Sequence of chain 57.B:
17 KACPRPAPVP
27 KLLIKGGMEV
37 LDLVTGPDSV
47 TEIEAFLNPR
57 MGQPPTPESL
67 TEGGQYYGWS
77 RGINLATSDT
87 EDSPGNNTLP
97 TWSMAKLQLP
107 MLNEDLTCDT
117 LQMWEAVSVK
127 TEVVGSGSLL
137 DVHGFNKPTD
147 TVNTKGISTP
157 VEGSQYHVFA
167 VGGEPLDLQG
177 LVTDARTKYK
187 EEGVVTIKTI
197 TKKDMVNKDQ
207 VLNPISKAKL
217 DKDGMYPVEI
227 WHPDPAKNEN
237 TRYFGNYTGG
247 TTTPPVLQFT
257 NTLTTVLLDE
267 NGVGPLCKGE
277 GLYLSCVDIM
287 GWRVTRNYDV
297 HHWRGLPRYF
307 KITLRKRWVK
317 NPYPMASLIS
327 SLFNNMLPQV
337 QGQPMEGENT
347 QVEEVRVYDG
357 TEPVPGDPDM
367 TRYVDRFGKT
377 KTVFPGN

Binding-site contacts:
Ligand atom C5 contacts residue TYR72 of chain 57.B at 3.9 Å (hydrophobic).
Ligand atom C3 contacts residue GLY78 of chain 57.B at 3.9 Å.
Ligand atom C11 contacts residue ASP85 of chain 57.C at 4.0 Å.
Ligand atom N5 contacts residue TYR72 of chain 57.B at 3.1 Å (h-bond).
Ligand atom C3 contacts residue GLY78 of chain 57.B at 4.1 Å.
Ligand atom C4 contacts residue GLY78 of chain 57.B at 3.6 Å.
Ligand atom O1A contacts residue TYR72 of chain 57.B at 3.4 Å.
Ligand atom O4 contacts residue GLY78 of chain 57.B at 3.0 Å.
Ligand atom O1B contacts residue TYR72 of chain 57.B at 4.2 Å.
Ligand atom C2 contacts residue GLY78 of chain 57.B at 4.1 Å.
Ligand atom C1 contacts residue ARG77 of chain 57.B at 3.4 Å.
Ligand atom O8 contacts residue TYR72 of chain 57.B at 3.4 Å (h-bond).
Ligand atom O4 contacts residue ASN80 of chain 57.B at 4.2 Å.
Ligand atom C3 contacts residue VAL296 of chain 57.B at 3.5 Å (hydrophobic).
Ligand atom C10 contacts residue TYR72 of chain 57.B at 4.1 Å (hydrophobic).
Ligand atom C3 contacts residue HIS298 of chain 57.B at 3.4 Å.
Ligand atom C1 contacts residue TYR72 of chain 57.B at 4.1 Å (hydrophobic).
Ligand atom O1A contacts residue ARG77 of chain 57.B at 2.9 Å (salt-bridge).
Ligand atom O3 contacts residue GLY78 of chain 57.B at 3.4 Å.
Ligand atom C6 contacts residue TYR72 of chain 57.B at 4.0 Å (hydrophobic).
Ligand atom O1B contacts residue ASN80 of chain 57.B at 4.3 Å.
Ligand atom C7 contacts residue TYR72 of chain 57.B at 4.3 Å (hydrophobic).
Ligand atom O4 contacts residue HIS298 of chain 57.B at 2.9 Å (h-bond).
Ligand atom O4 contacts residue VAL296 of chain 57.B at 4.0 Å.
Ligand atom O6 contacts residue ASN93 of chain 57.B at 3.2 Å (h-bond).
Ligand atom C5 contacts residue ASN93 of chain 57.B at 4.3 Å.
Ligand atom C4 contacts residue HIS298 of chain 57.B at 3.4 Å.
Ligand atom O4 contacts residue ILE79 of chain 57.B at 3.6 Å (h-bond).
Ligand atom O1A contacts residue GLY78 of chain 57.B at 4.0 Å.
Ligand atom C11 contacts residue TYR72 of chain 57.B at 4.0 Å (hydrophobic).
Ligand atom O4 contacts residue THR291 of chain 57.B at 3.1 Å.
Ligand atom C4 contacts residue TYR72 of chain 57.B at 4.1 Å (hydrophobic).
Ligand atom C3 contacts residue ARG77 of chain 57.B at 3.9 Å.
Ligand atom C8 contacts residue ARG77 of chain 57.B at 4.3 Å.
Ligand atom C4 contacts residue ARG77 of chain 57.B at 4.0 Å.
Ligand atom O3 contacts residue VAL296 of chain 57.B at 4.0 Å.
Ligand atom O1B contacts residue ARG77 of chain 57.B at 3.1 Å (salt-bridge).
Ligand atom C6 contacts residue ASN93 of chain 57.B at 3.2 Å.
Ligand atom O8 contacts residue ARG77 of chain 57.B at 3.4 Å (salt-bridge).
Ligand atom O1B contacts residue SER89 of chain 57.B at 4.1 Å.

Sequence of chain 57.C:
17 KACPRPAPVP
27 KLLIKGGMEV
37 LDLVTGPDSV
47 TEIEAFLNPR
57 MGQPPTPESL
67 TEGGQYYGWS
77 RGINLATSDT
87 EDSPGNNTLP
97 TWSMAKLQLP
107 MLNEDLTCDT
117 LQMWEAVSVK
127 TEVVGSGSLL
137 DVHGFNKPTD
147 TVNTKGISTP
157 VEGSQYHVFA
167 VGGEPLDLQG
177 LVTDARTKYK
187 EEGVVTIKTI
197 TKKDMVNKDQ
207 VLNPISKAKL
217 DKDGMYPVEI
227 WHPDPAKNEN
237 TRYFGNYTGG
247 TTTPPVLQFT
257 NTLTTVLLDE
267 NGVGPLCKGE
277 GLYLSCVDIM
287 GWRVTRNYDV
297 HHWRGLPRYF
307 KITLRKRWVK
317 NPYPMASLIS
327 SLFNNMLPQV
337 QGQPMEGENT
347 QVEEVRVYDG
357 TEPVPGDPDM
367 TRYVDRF

This protein binds this small molecule.
Small molecule (SMILES): CC(=O)N[C@@H]1[C@@H](O[C@@H]2O[C@H](CO)[C@H](O)[C@H](O[C@]3(C(=O)O)C[C@H](O)[C@@H](NC(C)=O)[C@H]([C@H](O)[C@H](O)CO)O3)[C@H]2O)[C@H](O)[C@@H](CO[C@]2(C(=O)O)C[C@H](O)[C@@H](NC(C)=O)[C@H]([C@H](O)[C@H](O)CO)O2)O[C@H]1O